Binding-site contacts:
Ligand atom CAC contacts residue VAL113 of chain 1.A at 3.7 Å (hydrophobic).
Ligand atom CAP contacts residue ILE64 of chain 1.A at 3.9 Å (hydrophobic).
Ligand atom NAK contacts residue PRO1 of chain 1.A at 4.3 Å.
Ligand atom CAN contacts residue ARG36 of chain 1.A at 4.2 Å.
Ligand atom OAL contacts residue MET2 of chain 1.A at 3.7 Å.
Ligand atom OAB contacts residue LYS32 of chain 1.A at 2.7 Å (salt-bridge).
Ligand atom CAD contacts residue VAL113 of chain 1.A at 4.2 Å (hydrophobic).
Ligand atom OAA contacts residue PRO1 of chain 1.A at 2.8 Å (h-bond).
Ligand atom CAN contacts residue MET2 of chain 1.A at 4.0 Å (hydrophobic).
Ligand atom CAH contacts residue VAL113 of chain 1.A at 3.5 Å (hydrophobic).
Ligand atom OAB contacts residue PRO1 of chain 1.A at 3.5 Å.
Ligand atom OAL contacts residue ARG36 of chain 1.A at 3.3 Å (salt-bridge).
Ligand atom CAE contacts residue ARG36 of chain 1.A at 3.8 Å.
Ligand atom CAJ contacts residue MET2 of chain 1.A at 3.5 Å (hydrophobic).
Ligand atom CAO contacts residue VAL113 of chain 1.A at 4.2 Å (hydrophobic).
Ligand atom CAF contacts residue ARG36 of chain 1.A at 3.3 Å.
Ligand atom OAL contacts residue PRO1 of chain 1.A at 3.9 Å.
Ligand atom CAF contacts residue ILE37 of chain 1.A at 3.8 Å (hydrophobic).
Ligand atom NAK contacts residue VAL106 of chain 1.A at 3.7 Å.
Ligand atom CAI contacts residue ILE64 of chain 1.A at 4.1 Å (hydrophobic).
Ligand atom CAD contacts residue ARG36 of chain 1.A at 3.8 Å.
Ligand atom OAA contacts residue SER63 of chain 1.A at 4.0 Å.
Ligand atom CAM contacts residue LYS32 of chain 1.A at 3.9 Å.
Ligand atom CAG contacts residue PHE108 of chain 1.A at 3.4 Å (hydrophobic).
Ligand atom CAH contacts residue ARG36 of chain 1.A at 3.5 Å.
Ligand atom OAA contacts residue ILE64 of chain 1.A at 3.8 Å.
Ligand atom CAE contacts residue ASN35 of chain 1.A at 3.9 Å.
Ligand atom CAM contacts residue ILE64 of chain 1.A at 3.6 Å (hydrophobic).
Ligand atom NAK contacts residue MET2 of chain 1.A at 3.5 Å (h-bond).
Ligand atom OAA contacts residue MET2 of chain 1.A at 3.5 Å (h-bond).
Ligand atom CAI contacts residue LYS32 of chain 1.A at 3.9 Å.
Ligand atom CAF contacts residue ASN35 of chain 1.A at 4.2 Å.
Ligand atom OAB contacts residue SER63 of chain 1.A at 3.6 Å (h-bond).
Ligand atom OAB contacts residue ILE64 of chain 1.A at 3.0 Å (h-bond).
Ligand atom CAM contacts residue PRO1 of chain 1.A at 3.4 Å (hydrophobic).
Ligand atom CAO contacts residue ILE64 of chain 1.A at 4.3 Å (hydrophobic).
Ligand atom CAE contacts residue PHE108 of chain 1.A at 3.7 Å (hydrophobic).
Ligand atom CAC contacts residue ARG36 of chain 1.A at 3.2 Å.
Ligand atom CAJ contacts residue VAL106 of chain 1.A at 3.4 Å (hydrophobic).
Ligand atom CAG contacts residue ARG36 of chain 1.A at 4.1 Å.

A small-molecule ligand and the protein it binds are described below.
Small molecule (SMILES): O=C(O)c1ccccc1NCc1ccco1

Sequence of chain 1.A:
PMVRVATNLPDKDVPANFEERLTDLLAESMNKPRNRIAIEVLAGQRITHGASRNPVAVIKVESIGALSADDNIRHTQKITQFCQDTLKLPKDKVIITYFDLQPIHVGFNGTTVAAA